Sequence of chain 52.D:
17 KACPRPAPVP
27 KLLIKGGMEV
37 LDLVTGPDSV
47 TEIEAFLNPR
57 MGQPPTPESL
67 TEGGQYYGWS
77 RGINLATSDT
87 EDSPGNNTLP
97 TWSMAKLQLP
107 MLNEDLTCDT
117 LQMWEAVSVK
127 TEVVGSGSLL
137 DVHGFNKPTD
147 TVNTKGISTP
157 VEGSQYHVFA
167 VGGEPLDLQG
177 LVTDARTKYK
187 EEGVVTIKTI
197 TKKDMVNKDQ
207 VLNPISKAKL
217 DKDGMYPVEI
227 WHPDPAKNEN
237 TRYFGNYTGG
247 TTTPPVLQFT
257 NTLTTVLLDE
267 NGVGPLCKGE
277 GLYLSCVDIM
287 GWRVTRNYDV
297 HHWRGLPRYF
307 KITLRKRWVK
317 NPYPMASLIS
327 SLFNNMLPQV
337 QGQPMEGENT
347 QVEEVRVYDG

A small-molecule ligand and the protein it binds are described below.
Small molecule (SMILES): CC(=O)N[C@@H]1[C@@H](O[C@@H]2O[C@H](CO)[C@H](O)[C@H](O[C@]3(C(=O)O)C[C@H](O)[C@@H](NC(C)=O)[C@H]([C@H](O)[C@H](O)CO)O3)[C@H]2O)[C@H](O)[C@@H](CO[C@]2(C(=O)O)C[C@H](O)[C@@H](NC(C)=O)[C@H]([C@H](O)[C@H](O)CO)O2)O[C@H]1O

Sequence of chain 52.E:
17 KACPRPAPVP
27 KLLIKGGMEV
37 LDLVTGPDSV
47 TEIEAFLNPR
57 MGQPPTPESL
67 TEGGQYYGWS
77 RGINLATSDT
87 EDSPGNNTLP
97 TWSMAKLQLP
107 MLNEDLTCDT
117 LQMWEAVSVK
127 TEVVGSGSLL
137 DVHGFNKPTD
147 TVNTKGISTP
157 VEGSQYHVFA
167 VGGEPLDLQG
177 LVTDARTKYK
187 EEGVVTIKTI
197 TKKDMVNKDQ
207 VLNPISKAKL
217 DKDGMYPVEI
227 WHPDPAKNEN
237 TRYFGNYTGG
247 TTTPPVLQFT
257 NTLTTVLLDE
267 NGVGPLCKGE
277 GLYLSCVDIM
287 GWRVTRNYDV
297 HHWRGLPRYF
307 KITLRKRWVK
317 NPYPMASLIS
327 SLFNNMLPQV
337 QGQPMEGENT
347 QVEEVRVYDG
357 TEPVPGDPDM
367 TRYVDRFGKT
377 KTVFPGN

Binding-site contacts:
Ligand atom C4 contacts residue VAL296 of chain 52.D at 4.2 Å (hydrophobic).
Ligand atom C1 contacts residue TYR72 of chain 52.D at 3.8 Å (hydrophobic).
Ligand atom O1B contacts residue TYR72 of chain 52.D at 4.0 Å.
Ligand atom O3 contacts residue GLY78 of chain 52.D at 3.7 Å.
Ligand atom C3 contacts residue GLY78 of chain 52.D at 3.8 Å.
Ligand atom O1A contacts residue LYS186 of chain 52.D at 4.3 Å.
Ligand atom O1B contacts residue ARG77 of chain 52.D at 2.4 Å (salt-bridge).
Ligand atom N5 contacts residue TYR72 of chain 52.D at 2.9 Å (h-bond).
Ligand atom C3 contacts residue HIS298 of chain 52.D at 3.8 Å.
Ligand atom C3 contacts residue VAL296 of chain 52.D at 3.6 Å (hydrophobic).
Ligand atom O1A contacts residue TYR72 of chain 52.D at 3.4 Å.
Ligand atom C4 contacts residue GLY78 of chain 52.D at 3.9 Å.
Ligand atom O1A contacts residue ARG77 of chain 52.D at 2.7 Å (salt-bridge).
Ligand atom C6 contacts residue ASN93 of chain 52.D at 3.4 Å.
Ligand atom C4 contacts residue ARG77 of chain 52.D at 4.0 Å.
Ligand atom C3 contacts residue ARG77 of chain 52.D at 3.3 Å.
Ligand atom C11 contacts residue TYR72 of chain 52.D at 4.2 Å (hydrophobic).
Ligand atom C10 contacts residue TYR72 of chain 52.D at 4.0 Å (hydrophobic).
Ligand atom O4 contacts residue THR291 of chain 52.D at 3.9 Å.
Ligand atom C2 contacts residue ARG77 of chain 52.D at 4.0 Å.
Ligand atom C2 contacts residue GLY78 of chain 52.D at 4.2 Å.
Ligand atom O4 contacts residue ARG77 of chain 52.D at 4.2 Å.
Ligand atom C5 contacts residue ASN93 of chain 52.D at 4.1 Å.
Ligand atom O4 contacts residue VAL296 of chain 52.D at 3.9 Å.
Ligand atom C1 contacts residue ARG77 of chain 52.D at 3.1 Å.
Ligand atom O4 contacts residue ASN80 of chain 52.D at 4.1 Å.
Ligand atom O8 contacts residue ARG77 of chain 52.D at 3.5 Å (salt-bridge).
Ligand atom O4 contacts residue TYR72 of chain 52.D at 3.7 Å.
Ligand atom C6 contacts residue THR94 of chain 52.D at 4.3 Å.
Ligand atom C6 contacts residue TYR72 of chain 52.D at 3.7 Å (hydrophobic).
Ligand atom C8 contacts residue ARG77 of chain 52.D at 4.2 Å.
Ligand atom C4 contacts residue TYR72 of chain 52.D at 3.4 Å (hydrophobic).
Ligand atom O6 contacts residue ASN93 of chain 52.D at 3.6 Å (h-bond).
Ligand atom O1A contacts residue GLY78 of chain 52.D at 3.8 Å.
Ligand atom O8 contacts residue TYR72 of chain 52.D at 3.4 Å (h-bond).
Ligand atom C5 contacts residue TYR72 of chain 52.D at 3.5 Å (hydrophobic).
Ligand atom C6 contacts residue ASN80 of chain 52.D at 4.3 Å.
Ligand atom C4 contacts residue HIS298 of chain 52.D at 3.7 Å.
Ligand atom O4 contacts residue HIS298 of chain 52.D at 2.7 Å (h-bond).
Ligand atom O4 contacts residue GLY78 of chain 52.D at 3.4 Å (h-bond).